Binding-site contacts:
Ligand atom CD1 contacts residue THR47 of chain 1.E at 3.7 Å.
Ligand atom CZ3 contacts residue GLY21 of chain 1.E at 3.8 Å.
Ligand atom C contacts residue SER51 of chain 1.D at 3.5 Å.
Ligand atom CZ2 contacts residue THR50 of chain 1.E at 4.1 Å.
Ligand atom O contacts residue THR47 of chain 1.E at 3.5 Å (h-bond).
Ligand atom OXT contacts residue THR47 of chain 1.E at 2.7 Å (h-bond).
Ligand atom NE1 contacts residue ALA44 of chain 1.E at 4.0 Å.
Ligand atom CA contacts residue GLY25 of chain 1.D at 3.5 Å.
Ligand atom CG contacts residue SER51 of chain 1.D at 3.8 Å.
Ligand atom N contacts residue ARG24 of chain 1.D at 3.7 Å.
Ligand atom CE3 contacts residue HIS32 of chain 1.E at 3.9 Å.
Ligand atom CA contacts residue THR23 of chain 1.D at 3.8 Å.
Ligand atom NE1 contacts residue SER51 of chain 1.D at 3.7 Å.
Ligand atom O contacts residue ARG24 of chain 1.D at 3.6 Å.
Ligand atom O contacts residue GLY25 of chain 1.D at 3.0 Å (h-bond).
Ligand atom O contacts residue SER51 of chain 1.D at 3.0 Å (h-bond).
Ligand atom CD1 contacts residue SER51 of chain 1.D at 3.3 Å.
Ligand atom OXT contacts residue THR50 of chain 1.E at 3.0 Å (h-bond).
Ligand atom N contacts residue GLY25 of chain 1.D at 2.7 Å (h-bond).
Ligand atom OXT contacts residue HIS49 of chain 1.E at 4.0 Å.
Ligand atom CD2 contacts residue THR50 of chain 1.E at 4.1 Å.
Ligand atom C contacts residue THR47 of chain 1.E at 3.5 Å.
Ligand atom CB contacts residue THR23 of chain 1.D at 3.8 Å.
Ligand atom C contacts residue GLY25 of chain 1.D at 3.7 Å.
Ligand atom CZ2 contacts residue ILE53 of chain 1.E at 3.8 Å (hydrophobic).
Ligand atom CE2 contacts residue ALA44 of chain 1.E at 4.1 Å (hydrophobic).
Ligand atom CB contacts residue THR28 of chain 1.D at 3.5 Å.
Ligand atom CB contacts residue SER51 of chain 1.D at 3.5 Å.
Ligand atom CA contacts residue SER51 of chain 1.D at 3.9 Å.
Ligand atom CE2 contacts residue GLN45 of chain 1.E at 3.8 Å.
Ligand atom CA contacts residue THR28 of chain 1.D at 3.2 Å.
Ligand atom N contacts residue THR28 of chain 1.D at 2.9 Å (h-bond).
Ligand atom CD1 contacts residue GLN45 of chain 1.E at 3.7 Å.
Ligand atom CH2 contacts residue GLY21 of chain 1.E at 3.8 Å.
Ligand atom N contacts residue THR23 of chain 1.D at 2.7 Å (h-bond).
Ligand atom CZ3 contacts residue HIS32 of chain 1.E at 3.9 Å.
Ligand atom NE1 contacts residue GLN45 of chain 1.E at 2.9 Å (h-bond).
Ligand atom N contacts residue ASP27 of chain 1.D at 3.5 Å (salt-bridge).
Ligand atom CZ2 contacts residue ALA44 of chain 1.E at 3.9 Å (hydrophobic).
Ligand atom NE1 contacts residue THR47 of chain 1.E at 4.1 Å.

Sequence of chain 1.D:
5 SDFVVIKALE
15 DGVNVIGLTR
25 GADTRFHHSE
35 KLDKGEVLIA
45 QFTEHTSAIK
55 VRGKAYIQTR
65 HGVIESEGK

A protein and the small-molecule ligand that binds it are described below.
Small molecule (SMILES): N[C@@H](Cc1c[nH]c2ccccc12)C(=O)O

Sequence of chain 1.E:
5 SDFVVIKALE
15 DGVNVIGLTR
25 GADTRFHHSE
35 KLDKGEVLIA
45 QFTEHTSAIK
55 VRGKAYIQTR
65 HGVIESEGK